Sequence of chain 1.Q:
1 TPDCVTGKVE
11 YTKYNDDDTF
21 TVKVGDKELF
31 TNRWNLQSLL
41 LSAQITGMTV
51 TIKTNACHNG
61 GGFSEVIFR

Sequence of chain 1.P:
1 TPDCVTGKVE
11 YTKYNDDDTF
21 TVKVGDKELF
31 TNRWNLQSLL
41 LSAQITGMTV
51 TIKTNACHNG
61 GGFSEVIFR

Binding-site contacts:
Ligand atom O4 contacts residue ARG33 of chain 1.P at 3.4 Å.
Ligand atom C4 contacts residue TRP34 of chain 1.Q at 4.1 Å (hydrophobic).
Ligand atom O5 contacts residue TRP34 of chain 1.P at 3.3 Å (h-bond).
Ligand atom C2 contacts residue ASN32 of chain 1.P at 3.8 Å.
Ligand atom O6 contacts residue ASN35 of chain 1.P at 2.9 Å (h-bond).
Ligand atom C3 contacts residue TRP34 of chain 1.P at 3.8 Å (hydrophobic).
Ligand atom O6 contacts residue TRP34 of chain 1.P at 3.4 Å (h-bond).
Ligand atom C2 contacts residue ARG33 of chain 1.P at 4.5 Å.
Ligand atom C4 contacts residue ASP18 of chain 1.Q at 3.5 Å.
Ligand atom O5 contacts residue ASN32 of chain 1.P at 4.3 Å.
Ligand atom C6 contacts residue TRP34 of chain 1.P at 3.7 Å (hydrophobic).
Ligand atom O3 contacts residue ARG33 of chain 1.P at 4.5 Å.
Ligand atom C1 contacts residue TRP34 of chain 1.P at 3.9 Å (hydrophobic).
Ligand atom O5 contacts residue ARG33 of chain 1.P at 4.1 Å.
Ligand atom O6 contacts residue TRP34 of chain 1.P at 3.9 Å.
Ligand atom C1 contacts residue ARG33 of chain 1.P at 4.5 Å.
Ligand atom C6 contacts residue TRP34 of chain 1.P at 4.4 Å (hydrophobic).
Ligand atom C5 contacts residue TRP34 of chain 1.P at 4.4 Å (hydrophobic).
Ligand atom O4 contacts residue ASP18 of chain 1.Q at 2.8 Å (salt-bridge).
Ligand atom O6 contacts residue TYR14 of chain 1.Q at 4.0 Å.
Ligand atom O6 contacts residue ASP18 of chain 1.Q at 4.4 Å.
Ligand atom C5 contacts residue TRP34 of chain 1.P at 3.6 Å (hydrophobic).
Ligand atom C5 contacts residue TRP34 of chain 1.Q at 4.0 Å (hydrophobic).
Ligand atom O2 contacts residue ASN32 of chain 1.P at 4.0 Å.
Ligand atom C6 contacts residue TRP34 of chain 1.Q at 3.4 Å (hydrophobic).
Ligand atom O3 contacts residue TRP34 of chain 1.P at 4.3 Å.
Ligand atom C3 contacts residue ASP18 of chain 1.Q at 4.4 Å.
Ligand atom O6 contacts residue ARG33 of chain 1.P at 3.8 Å.
Ligand atom O3 contacts residue ASP18 of chain 1.Q at 4.1 Å.
Ligand atom C1 contacts residue ASN32 of chain 1.P at 3.8 Å.
Ligand atom C6 contacts residue ASN35 of chain 1.P at 3.4 Å.
Ligand atom C4 contacts residue TRP34 of chain 1.P at 3.6 Å (hydrophobic).

A protein and the small-molecule ligand that binds it are described below.
Small molecule (SMILES): OC[C@H]1O[C@H](O[C@@H]2[C@H](O)[C@@H](O)[C@H](O)O[C@@H]2CO)[C@H](O)[C@@H](O)[C@H]1O